Binding-site contacts:
Ligand atom CZ contacts residue MET41 of chain 1.A at 3.7 Å (hydrophobic).
Ligand atom OH contacts residue GLY40 of chain 1.A at 3.8 Å.
Ligand atom CE2 contacts residue TYR112 of chain 1.A at 3.9 Å (hydrophobic).
Ligand atom CA contacts residue GLU68 of chain 1.B at 3.2 Å.
Ligand atom OXT contacts residue FMN1 of chain 1.I at 2.7 Å (h-bond).
Ligand atom O contacts residue TYR72 of chain 1.B at 2.5 Å (h-bond).
Ligand atom CE1 contacts residue PHE88 of chain 1.B at 3.9 Å (hydrophobic).
Ligand atom CG contacts residue FMN1 of chain 1.I at 3.7 Å.
Ligand atom O contacts residue PHE88 of chain 1.B at 3.8 Å.
Ligand atom CD1 contacts residue PHE88 of chain 1.B at 3.9 Å (hydrophobic).
Ligand atom CD2 contacts residue FMN1 of chain 1.I at 3.7 Å.
Ligand atom N contacts residue THR139 of chain 1.B at 3.4 Å (h-bond).
Ligand atom CD1 contacts residue LEU83 of chain 1.B at 3.6 Å (hydrophobic).
Ligand atom N contacts residue FMN1 of chain 1.I at 2.9 Å (h-bond).
Ligand atom C contacts residue FMN1 of chain 1.I at 3.6 Å.
Ligand atom CE2 contacts residue MET41 of chain 1.A at 4.0 Å (hydrophobic).
Ligand atom OXT contacts residue TYR138 of chain 1.B at 3.4 Å.
Ligand atom CE2 contacts residue FMN1 of chain 1.I at 3.7 Å.
Ligand atom C contacts residue GLU68 of chain 1.B at 3.5 Å.
Ligand atom CB contacts residue LEU83 of chain 1.B at 4.0 Å (hydrophobic).
Ligand atom CG contacts residue LEU83 of chain 1.B at 3.9 Å (hydrophobic).
Ligand atom CA contacts residue FMN1 of chain 1.I at 3.8 Å.
Ligand atom CD2 contacts residue TYR112 of chain 1.A at 3.9 Å (hydrophobic).
Ligand atom O contacts residue LYS92 of chain 1.B at 2.6 Å (salt-bridge).
Ligand atom C contacts residue LYS92 of chain 1.B at 3.2 Å.
Ligand atom CB contacts residue TYR72 of chain 1.B at 4.1 Å (hydrophobic).
Ligand atom N contacts residue TYR138 of chain 1.B at 4.1 Å.
Ligand atom CD1 contacts residue FMN1 of chain 1.I at 3.3 Å.
Ligand atom OXT contacts residue GLU68 of chain 1.B at 3.5 Å (salt-bridge).
Ligand atom OH contacts residue MET41 of chain 1.A at 2.8 Å (h-bond).
Ligand atom C contacts residue TYR72 of chain 1.B at 3.6 Å (hydrophobic).
Ligand atom CE1 contacts residue FMN1 of chain 1.I at 3.3 Å.
Ligand atom N contacts residue GLU68 of chain 1.B at 2.9 Å (salt-bridge).
Ligand atom OH contacts residue SER39 of chain 1.A at 4.1 Å.
Ligand atom CB contacts residue PHE71 of chain 1.B at 4.0 Å (hydrophobic).
Ligand atom CE1 contacts residue TRP82 of chain 1.B at 3.8 Å (hydrophobic).
Ligand atom OH contacts residue FMN1 of chain 1.I at 2.5 Å (h-bond).
Ligand atom CZ contacts residue FMN1 of chain 1.I at 3.5 Å.
Ligand atom OXT contacts residue LYS92 of chain 1.B at 3.0 Å (salt-bridge).
Ligand atom O contacts residue THR89 of chain 1.B at 4.1 Å.

Sequence of chain 1.A:
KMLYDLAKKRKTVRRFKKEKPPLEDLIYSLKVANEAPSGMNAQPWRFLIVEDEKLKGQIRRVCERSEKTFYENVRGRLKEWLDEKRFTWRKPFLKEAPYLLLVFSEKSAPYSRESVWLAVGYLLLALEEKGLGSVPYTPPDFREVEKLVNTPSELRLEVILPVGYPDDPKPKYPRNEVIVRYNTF

Sequence of chain 1.B:
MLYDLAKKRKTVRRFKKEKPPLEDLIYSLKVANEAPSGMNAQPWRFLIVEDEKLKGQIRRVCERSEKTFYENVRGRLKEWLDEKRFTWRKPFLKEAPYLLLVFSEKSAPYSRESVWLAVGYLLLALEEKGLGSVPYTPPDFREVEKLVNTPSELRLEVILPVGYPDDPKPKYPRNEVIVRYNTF

The protein below binds the small molecule below.
Small molecule (SMILES): N[C@@H](Cc1ccc(O)cc1)C(=O)O